This small molecule binds to this protein.
Small molecule (SMILES): CC(=O)N[C@@H]1[C@@H](O)[C@H](O[C@@H]2O[C@H](CO)[C@H](O)[C@H](O[C@]3(C(=O)O)C[C@H](O)[C@@H](NC(C)=O)[C@H]([C@H](O)[C@H](O)CO)O3)[C@H]2O)[C@@H](CO)O[C@H]1O

Sequence of chain 25.C:
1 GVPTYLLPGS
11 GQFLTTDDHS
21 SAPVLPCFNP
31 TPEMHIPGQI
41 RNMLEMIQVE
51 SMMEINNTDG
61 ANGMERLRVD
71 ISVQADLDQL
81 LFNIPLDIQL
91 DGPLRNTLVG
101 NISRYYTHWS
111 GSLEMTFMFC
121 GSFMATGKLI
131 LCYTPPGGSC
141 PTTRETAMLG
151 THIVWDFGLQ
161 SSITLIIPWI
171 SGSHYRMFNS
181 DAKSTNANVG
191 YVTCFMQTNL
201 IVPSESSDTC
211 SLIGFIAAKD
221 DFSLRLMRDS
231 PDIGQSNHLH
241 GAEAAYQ

Binding-site contacts:
Ligand atom C6 contacts residue ASN283 of chain 25.A at 3.8 Å.
Ligand atom O4 contacts residue ARG95 of chain 25.C at 3.5 Å.
Ligand atom C11 contacts residue ILE233 of chain 25.C at 3.6 Å (hydrophobic).
Ligand atom O1B contacts residue ARG104 of chain 25.C at 3.0 Å (salt-bridge).
Ligand atom C11 contacts residue GLY234 of chain 25.C at 3.8 Å.
Ligand atom O2 contacts residue PRO274 of chain 25.A at 3.4 Å.
Ligand atom C5 contacts residue ASN275 of chain 25.A at 3.5 Å.
Ligand atom N5 contacts residue PRO231 of chain 25.C at 3.0 Å (h-bond).
Ligand atom O7 contacts residue PRO274 of chain 25.A at 3.6 Å.
Ligand atom O3 contacts residue ASP91 of chain 25.C at 3.5 Å.
Ligand atom O6 contacts residue ASN283 of chain 25.A at 3.0 Å (h-bond).
Ligand atom O6 contacts residue PRO274 of chain 25.A at 3.6 Å.
Ligand atom O10 contacts residue ARG270 of chain 25.A at 3.6 Å.
Ligand atom O4 contacts residue ASN275 of chain 25.A at 3.0 Å (h-bond).
Ligand atom O6 contacts residue GLY282 of chain 25.A at 3.5 Å.
Ligand atom O5 contacts residue ASN283 of chain 25.A at 3.7 Å.
Ligand atom O4 contacts residue PRO231 of chain 25.C at 3.9 Å.
Ligand atom N5 contacts residue ASN275 of chain 25.A at 3.4 Å (h-bond).
Ligand atom C3 contacts residue ARG104 of chain 25.C at 3.8 Å.
Ligand atom C4 contacts residue ASN275 of chain 25.A at 3.7 Å.
Ligand atom C1 contacts residue ASN283 of chain 25.A at 3.4 Å.
Ligand atom C5 contacts residue PRO274 of chain 25.A at 3.9 Å (hydrophobic).
Ligand atom C5 contacts residue GLY282 of chain 25.A at 3.8 Å.
Ligand atom C4 contacts residue ASP232 of chain 25.C at 3.4 Å.
Ligand atom O4 contacts residue ASP232 of chain 25.C at 2.8 Å (salt-bridge).
Ligand atom C1 contacts residue ARG104 of chain 25.C at 3.8 Å.
Ligand atom C11 contacts residue PRO231 of chain 25.C at 3.5 Å (hydrophobic).
Ligand atom C5 contacts residue ASN283 of chain 25.A at 3.8 Å.
Ligand atom C2 contacts residue ASP91 of chain 25.C at 3.2 Å.
Ligand atom C4 contacts residue PRO231 of chain 25.C at 3.6 Å (hydrophobic).
Ligand atom C6 contacts residue GLY282 of chain 25.A at 3.6 Å.
Ligand atom O6 contacts residue ALA273 of chain 25.A at 3.7 Å.
Ligand atom C10 contacts residue PRO231 of chain 25.C at 3.8 Å (hydrophobic).
Ligand atom C5 contacts residue PRO231 of chain 25.C at 3.7 Å (hydrophobic).
Ligand atom O2 contacts residue GLY282 of chain 25.A at 3.8 Å.
Ligand atom O10 contacts residue ASN275 of chain 25.A at 3.0 Å (h-bond).
Ligand atom C11 contacts residue ASP232 of chain 25.C at 3.6 Å.
Ligand atom C6 contacts residue ALA273 of chain 25.A at 3.8 Å (hydrophobic).
Ligand atom C10 contacts residue ASN275 of chain 25.A at 3.3 Å.
Ligand atom O2 contacts residue ASP91 of chain 25.C at 2.5 Å (salt-bridge).

Sequence of chain 25.A:
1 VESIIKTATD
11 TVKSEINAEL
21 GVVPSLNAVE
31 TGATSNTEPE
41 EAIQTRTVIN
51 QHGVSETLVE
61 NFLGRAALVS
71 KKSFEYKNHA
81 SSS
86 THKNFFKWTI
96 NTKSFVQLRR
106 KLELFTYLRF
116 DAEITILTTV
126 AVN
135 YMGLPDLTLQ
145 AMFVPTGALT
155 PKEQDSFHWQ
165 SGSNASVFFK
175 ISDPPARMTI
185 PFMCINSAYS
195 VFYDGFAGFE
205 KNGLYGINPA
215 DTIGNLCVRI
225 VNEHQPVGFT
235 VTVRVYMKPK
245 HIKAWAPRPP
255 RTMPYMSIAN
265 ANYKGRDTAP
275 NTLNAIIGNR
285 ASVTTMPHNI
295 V